The small molecule below binds the protein below.
Small molecule (SMILES): OC[C@H]1O[C@@](CO)(O[C@H]2O[C@H](CO)[C@@H](O)[C@H](O)[C@H]2O)[C@@H](O)[C@@H]1O

Sequence of chain 2.A:
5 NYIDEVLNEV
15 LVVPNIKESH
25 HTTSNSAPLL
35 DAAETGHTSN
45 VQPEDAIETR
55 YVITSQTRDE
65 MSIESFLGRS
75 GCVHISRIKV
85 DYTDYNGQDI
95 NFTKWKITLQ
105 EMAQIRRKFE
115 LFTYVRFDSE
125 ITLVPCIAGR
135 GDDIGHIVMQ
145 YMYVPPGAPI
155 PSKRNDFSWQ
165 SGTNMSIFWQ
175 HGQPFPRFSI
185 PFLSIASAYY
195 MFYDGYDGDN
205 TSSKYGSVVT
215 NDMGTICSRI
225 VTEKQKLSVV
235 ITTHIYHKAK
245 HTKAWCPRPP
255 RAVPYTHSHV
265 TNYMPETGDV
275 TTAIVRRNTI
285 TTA

Binding-site contacts:
Ligand atom O3 contacts residue ASN215 of chain 2.A at 2.1 Å.
Ligand atom O4 contacts residue ILE101 of chain 2.A at 4.0 Å.
Ligand atom O1 contacts residue GLN104 of chain 2.A at 3.9 Å.
Ligand atom C3 contacts residue MET217 of chain 2.A at 3.2 Å (hydrophobic).
Ligand atom C5 contacts residue THR102 of chain 2.A at 2.8 Å.
Ligand atom C1 contacts residue MET195 of chain 2.A at 3.2 Å (hydrophobic).
Ligand atom O2 contacts residue MET217 of chain 2.A at 3.3 Å (h-bond).
Ligand atom O6 contacts residue HIS241 of chain 2.A at 4.0 Å.
Ligand atom O6 contacts residue THR102 of chain 2.A at 2.4 Å.
Ligand atom C6 contacts residue HIS241 of chain 2.A at 3.7 Å.
Ligand atom C3 contacts residue ASN215 of chain 2.A at 3.5 Å.
Ligand atom C5 contacts residue LEU103 of chain 2.A at 3.0 Å (hydrophobic).
Ligand atom O4 contacts residue THR102 of chain 2.A at 3.8 Å.
Ligand atom O6 contacts residue LEU103 of chain 2.A at 3.3 Å.
Ligand atom C6 contacts residue THR102 of chain 2.A at 1.9 Å.
Ligand atom C4 contacts residue THR102 of chain 2.A at 3.9 Å.
Ligand atom C6 contacts residue LEU103 of chain 2.A at 3.2 Å (hydrophobic).
Ligand atom O3 contacts residue ILE101 of chain 2.A at 3.5 Å.
Ligand atom O1 contacts residue MET195 of chain 2.A at 3.8 Å.
Ligand atom O5 contacts residue THR102 of chain 2.A at 3.6 Å.
Ligand atom O6 contacts residue LEU103 of chain 2.A at 4.0 Å.
Ligand atom O2 contacts residue TYR193 of chain 2.A at 3.9 Å.
Ligand atom C6 contacts residue LEU103 of chain 2.A at 2.7 Å (hydrophobic).
Ligand atom O5 contacts residue LEU103 of chain 2.A at 3.0 Å (h-bond).
Ligand atom O4 contacts residue ASN215 of chain 2.A at 3.4 Å (h-bond).
Ligand atom O5 contacts residue LEU103 of chain 2.A at 3.3 Å.
Ligand atom O3 contacts residue MET217 of chain 2.A at 2.5 Å (h-bond).
Ligand atom C4 contacts residue ASN215 of chain 2.A at 4.0 Å.
Ligand atom O1 contacts residue TYR194 of chain 2.A at 3.8 Å.
Ligand atom O2 contacts residue MET195 of chain 2.A at 3.6 Å.
Ligand atom C5 contacts residue HIS263 of chain 2.A at 3.9 Å.
Ligand atom C2 contacts residue MET217 of chain 2.A at 3.5 Å (hydrophobic).
Ligand atom O6 contacts residue ILE101 of chain 2.A at 2.1 Å (h-bond).
Ligand atom O4 contacts residue HIS263 of chain 2.A at 2.6 Å.
Ligand atom O2 contacts residue ASN215 of chain 2.A at 3.5 Å.
Ligand atom C6 contacts residue ILE101 of chain 2.A at 3.2 Å (hydrophobic).
Ligand atom C4 contacts residue HIS263 of chain 2.A at 3.7 Å.
Ligand atom C5 contacts residue LEU103 of chain 2.A at 3.5 Å (hydrophobic).
Ligand atom C2 contacts residue TYR193 of chain 2.A at 3.8 Å (hydrophobic).
Ligand atom O3 contacts residue TYR194 of chain 2.A at 3.9 Å.